Sequence of chain 3.A:
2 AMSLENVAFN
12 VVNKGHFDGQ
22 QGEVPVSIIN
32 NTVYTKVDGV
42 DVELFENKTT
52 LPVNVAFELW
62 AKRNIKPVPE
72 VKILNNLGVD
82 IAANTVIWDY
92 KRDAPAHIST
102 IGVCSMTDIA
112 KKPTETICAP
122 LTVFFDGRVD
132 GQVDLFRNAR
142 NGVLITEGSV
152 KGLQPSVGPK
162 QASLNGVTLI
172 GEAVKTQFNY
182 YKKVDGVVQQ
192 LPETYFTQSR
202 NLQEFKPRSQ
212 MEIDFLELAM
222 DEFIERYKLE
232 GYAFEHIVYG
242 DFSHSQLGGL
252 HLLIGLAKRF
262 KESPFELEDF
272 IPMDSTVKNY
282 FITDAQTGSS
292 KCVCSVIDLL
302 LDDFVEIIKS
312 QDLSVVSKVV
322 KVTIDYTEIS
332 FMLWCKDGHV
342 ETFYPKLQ

A small-molecule ligand and the protein it binds are described below.
Small molecule (SMILES): Cn1nc2c(cc1=O)CNCC2

Binding-site contacts:
Ligand atom C01 contacts residue THR195 of chain 3.A at 4.2 Å.
Ligand atom C04 contacts residue TYR196 of chain 3.A at 3.5 Å (hydrophobic).
Ligand atom N07 contacts residue TYR196 of chain 3.A at 3.5 Å.
Ligand atom C04 contacts residue THR195 of chain 3.A at 4.1 Å.
Ligand atom C05 contacts residue GLU194 of chain 3.A at 3.4 Å.
Ligand atom N02 contacts residue TYR196 of chain 3.A at 3.6 Å.
Ligand atom N03 contacts residue THR195 of chain 3.A at 3.4 Å (h-bond).
Ligand atom C08 contacts residue TYR196 of chain 3.A at 4.1 Å (hydrophobic).
Ligand atom N02 contacts residue GLU307 of chain 3.A at 4.4 Å.
Ligand atom C11 contacts residue GLU307 of chain 3.A at 3.5 Å.
Ligand atom C09 contacts residue TYR196 of chain 3.A at 3.7 Å (hydrophobic).
Ligand atom C05 contacts residue THR324 of chain 3.A at 4.0 Å.
Ligand atom C06 contacts residue TYR196 of chain 3.A at 3.9 Å (hydrophobic).
Ligand atom O12 contacts residue GLU307 of chain 3.A at 3.1 Å (salt-bridge).
Ligand atom C04 contacts residue GLU194 of chain 3.A at 4.4 Å.
Ligand atom C05 contacts residue THR195 of chain 3.A at 3.6 Å.
Ligand atom C01 contacts residue TYR196 of chain 3.A at 4.1 Å (hydrophobic).
Ligand atom C11 contacts residue TYR196 of chain 3.A at 3.8 Å (hydrophobic).
Ligand atom C10 contacts residue GLU307 of chain 3.A at 3.7 Å.
Ligand atom N03 contacts residue TYR196 of chain 3.A at 3.8 Å.
Ligand atom O12 contacts residue TYR196 of chain 3.A at 4.3 Å.
Ligand atom C10 contacts residue TYR196 of chain 3.A at 3.5 Å (hydrophobic).
Ligand atom C05 contacts residue TYR196 of chain 3.A at 3.7 Å (hydrophobic).
Ligand atom C06 contacts residue THR324 of chain 3.A at 4.3 Å.
Ligand atom N02 contacts residue THR195 of chain 3.A at 4.3 Å.
Ligand atom C06 contacts residue GLU194 of chain 3.A at 3.9 Å.